Sequence of chain 2.D:
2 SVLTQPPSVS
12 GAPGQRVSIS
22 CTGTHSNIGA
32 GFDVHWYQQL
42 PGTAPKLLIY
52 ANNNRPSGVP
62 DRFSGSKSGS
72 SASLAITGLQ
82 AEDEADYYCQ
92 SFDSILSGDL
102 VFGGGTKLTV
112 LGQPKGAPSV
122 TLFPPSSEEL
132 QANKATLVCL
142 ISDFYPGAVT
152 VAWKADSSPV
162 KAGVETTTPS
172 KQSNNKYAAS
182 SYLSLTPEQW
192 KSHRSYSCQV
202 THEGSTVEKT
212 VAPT

Binding-site contacts:
Ligand atom C5 contacts residue ASN133 of chain 2.A at 3.7 Å.
Ligand atom N2 contacts residue ASN133 of chain 2.A at 2.9 Å (h-bond).
Ligand atom O6 contacts residue ASN162 of chain 2.A at 4.0 Å.
Ligand atom C7 contacts residue ASN133 of chain 2.A at 3.5 Å.
Ligand atom C7 contacts residue ILE96 of chain 2.D at 4.0 Å (hydrophobic).
Ligand atom C6 contacts residue ASN162 of chain 2.A at 4.4 Å.
Ligand atom O7 contacts residue ASN133 of chain 2.A at 3.9 Å.
Ligand atom C2 contacts residue ASN133 of chain 2.A at 2.4 Å.
Ligand atom C5 contacts residue HIS26 of chain 2.D at 4.5 Å.
Ligand atom O6 contacts residue ASN133 of chain 2.A at 4.4 Å.
Ligand atom O6 contacts residue HIS26 of chain 2.D at 4.3 Å.
Ligand atom C3 contacts residue ASN133 of chain 2.A at 3.8 Å.
Ligand atom C8 contacts residue ASN133 of chain 2.A at 4.5 Å.
Ligand atom O7 contacts residue ILE96 of chain 2.D at 3.8 Å.
Ligand atom C1 contacts residue HIS26 of chain 2.D at 4.3 Å.
Ligand atom O5 contacts residue HIS26 of chain 2.D at 4.2 Å.
Ligand atom C4 contacts residue ASN133 of chain 2.A at 4.2 Å.
Ligand atom C1 contacts residue ASN133 of chain 2.A at 1.4 Å.
Ligand atom C8 contacts residue ILE96 of chain 2.D at 3.8 Å (hydrophobic).
Ligand atom C1 contacts residue ILE96 of chain 2.D at 4.3 Å (hydrophobic).
Ligand atom O5 contacts residue ASN133 of chain 2.A at 2.3 Å (h-bond).

A protein and the small-molecule ligand that binds it are described below.
Small molecule (SMILES): CC(=O)N[C@@H]1[C@@H](O)[C@H](O)[C@@H](CO)O[C@H]1O

Sequence of chain 2.A:
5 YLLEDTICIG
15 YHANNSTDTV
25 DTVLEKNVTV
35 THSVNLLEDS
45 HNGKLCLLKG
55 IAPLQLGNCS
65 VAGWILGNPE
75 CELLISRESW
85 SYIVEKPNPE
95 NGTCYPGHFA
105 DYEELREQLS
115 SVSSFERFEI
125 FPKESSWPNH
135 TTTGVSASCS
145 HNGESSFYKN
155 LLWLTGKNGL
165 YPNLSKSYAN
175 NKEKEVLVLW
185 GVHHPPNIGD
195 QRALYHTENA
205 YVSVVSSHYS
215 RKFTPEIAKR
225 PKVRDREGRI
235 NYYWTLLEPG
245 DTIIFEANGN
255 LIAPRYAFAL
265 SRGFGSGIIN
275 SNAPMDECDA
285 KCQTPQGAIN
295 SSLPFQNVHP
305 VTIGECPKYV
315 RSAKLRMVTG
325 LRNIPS